Sequence of chain 1.F:
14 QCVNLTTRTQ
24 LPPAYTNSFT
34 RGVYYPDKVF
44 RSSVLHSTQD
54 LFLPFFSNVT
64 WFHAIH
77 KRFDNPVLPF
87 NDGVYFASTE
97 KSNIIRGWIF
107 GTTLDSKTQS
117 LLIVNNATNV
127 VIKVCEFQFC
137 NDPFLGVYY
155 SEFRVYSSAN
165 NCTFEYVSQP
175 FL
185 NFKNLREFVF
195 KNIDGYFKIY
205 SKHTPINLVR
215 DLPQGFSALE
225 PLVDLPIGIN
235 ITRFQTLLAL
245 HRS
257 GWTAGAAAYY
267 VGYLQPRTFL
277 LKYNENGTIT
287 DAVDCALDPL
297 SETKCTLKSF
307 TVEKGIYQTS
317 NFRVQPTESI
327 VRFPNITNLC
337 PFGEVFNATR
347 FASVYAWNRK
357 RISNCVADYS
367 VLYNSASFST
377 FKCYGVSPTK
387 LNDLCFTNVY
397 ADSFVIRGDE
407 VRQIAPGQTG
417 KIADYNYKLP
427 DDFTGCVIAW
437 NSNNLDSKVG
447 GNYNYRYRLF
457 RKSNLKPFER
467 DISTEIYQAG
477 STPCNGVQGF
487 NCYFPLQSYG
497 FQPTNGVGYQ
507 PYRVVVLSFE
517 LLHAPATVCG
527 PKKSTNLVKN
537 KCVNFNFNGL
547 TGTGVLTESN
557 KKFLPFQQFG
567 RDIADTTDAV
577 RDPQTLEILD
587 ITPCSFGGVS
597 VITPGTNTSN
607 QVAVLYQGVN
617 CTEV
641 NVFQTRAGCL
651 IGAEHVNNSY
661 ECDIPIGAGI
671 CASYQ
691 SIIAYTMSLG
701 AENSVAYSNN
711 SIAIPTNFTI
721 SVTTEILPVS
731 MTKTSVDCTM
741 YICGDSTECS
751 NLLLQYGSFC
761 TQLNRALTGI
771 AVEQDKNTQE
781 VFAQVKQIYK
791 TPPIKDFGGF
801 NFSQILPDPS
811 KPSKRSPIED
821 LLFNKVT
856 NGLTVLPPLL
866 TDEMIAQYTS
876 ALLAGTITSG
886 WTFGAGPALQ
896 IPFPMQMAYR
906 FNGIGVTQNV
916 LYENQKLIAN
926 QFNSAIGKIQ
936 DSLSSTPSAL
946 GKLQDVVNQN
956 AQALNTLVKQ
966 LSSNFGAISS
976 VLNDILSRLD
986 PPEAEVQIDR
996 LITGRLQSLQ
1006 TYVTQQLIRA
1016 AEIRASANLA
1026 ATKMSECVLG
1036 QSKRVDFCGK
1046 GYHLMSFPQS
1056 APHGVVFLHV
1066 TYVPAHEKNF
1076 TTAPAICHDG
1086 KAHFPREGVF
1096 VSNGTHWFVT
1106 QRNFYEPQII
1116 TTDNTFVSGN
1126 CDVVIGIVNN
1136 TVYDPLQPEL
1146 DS

Sequence of chain 1.D:
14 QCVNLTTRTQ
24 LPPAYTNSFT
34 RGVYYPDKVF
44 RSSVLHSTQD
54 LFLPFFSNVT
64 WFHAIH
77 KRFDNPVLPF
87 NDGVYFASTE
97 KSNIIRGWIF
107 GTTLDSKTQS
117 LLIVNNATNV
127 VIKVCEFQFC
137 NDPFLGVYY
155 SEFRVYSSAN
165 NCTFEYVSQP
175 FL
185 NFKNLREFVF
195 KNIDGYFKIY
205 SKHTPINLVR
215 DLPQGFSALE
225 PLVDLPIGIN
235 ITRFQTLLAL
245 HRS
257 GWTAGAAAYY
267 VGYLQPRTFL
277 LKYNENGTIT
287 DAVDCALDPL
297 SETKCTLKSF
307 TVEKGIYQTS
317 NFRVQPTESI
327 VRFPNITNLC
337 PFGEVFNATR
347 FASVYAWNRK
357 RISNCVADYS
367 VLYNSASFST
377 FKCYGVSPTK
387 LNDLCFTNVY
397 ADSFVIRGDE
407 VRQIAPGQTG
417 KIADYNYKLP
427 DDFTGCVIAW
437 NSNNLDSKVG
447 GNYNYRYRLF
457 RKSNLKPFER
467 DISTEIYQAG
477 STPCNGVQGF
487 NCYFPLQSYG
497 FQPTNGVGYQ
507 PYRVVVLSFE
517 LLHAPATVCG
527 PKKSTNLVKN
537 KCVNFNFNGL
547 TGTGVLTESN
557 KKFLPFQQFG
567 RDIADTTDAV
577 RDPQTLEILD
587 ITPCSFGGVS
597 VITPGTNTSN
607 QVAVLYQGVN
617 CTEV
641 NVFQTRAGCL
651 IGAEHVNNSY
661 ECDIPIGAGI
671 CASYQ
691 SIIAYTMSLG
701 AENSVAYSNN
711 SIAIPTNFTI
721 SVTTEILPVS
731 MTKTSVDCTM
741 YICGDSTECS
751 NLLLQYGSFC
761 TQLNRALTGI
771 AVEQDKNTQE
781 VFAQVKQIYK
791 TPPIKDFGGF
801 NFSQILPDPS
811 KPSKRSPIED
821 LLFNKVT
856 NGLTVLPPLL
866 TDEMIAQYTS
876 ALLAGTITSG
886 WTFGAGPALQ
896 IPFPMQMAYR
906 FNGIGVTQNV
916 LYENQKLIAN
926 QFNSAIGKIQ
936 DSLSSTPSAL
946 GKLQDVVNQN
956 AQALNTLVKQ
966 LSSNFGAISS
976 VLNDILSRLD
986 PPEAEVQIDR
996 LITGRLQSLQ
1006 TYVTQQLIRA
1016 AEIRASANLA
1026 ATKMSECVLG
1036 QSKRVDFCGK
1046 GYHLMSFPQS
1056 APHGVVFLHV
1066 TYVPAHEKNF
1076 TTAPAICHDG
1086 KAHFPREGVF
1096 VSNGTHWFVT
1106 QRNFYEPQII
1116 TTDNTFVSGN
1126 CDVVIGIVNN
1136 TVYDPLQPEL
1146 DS

This protein binds this small molecule.
Small molecule (SMILES): CC(=O)N[C@@H]1[C@@H](O)[C@H](O)[C@@H](CO)O[C@H]1O

Binding-site contacts:
Ligand atom C2 contacts residue ASN709 of chain 1.F at 2.4 Å.
Ligand atom O5 contacts residue ASP796 of chain 1.D at 3.5 Å (salt-bridge).
Ligand atom C8 contacts residue GLY1131 of chain 1.F at 3.8 Å.
Ligand atom O5 contacts residue ASN709 of chain 1.F at 2.4 Å (h-bond).
Ligand atom C3 contacts residue ASN709 of chain 1.F at 3.8 Å.
Ligand atom C2 contacts residue ASP796 of chain 1.D at 4.5 Å.
Ligand atom C4 contacts residue ASN709 of chain 1.F at 4.2 Å.
Ligand atom C1 contacts residue ASP796 of chain 1.D at 4.0 Å.
Ligand atom N2 contacts residue ASN709 of chain 1.F at 2.9 Å (h-bond).
Ligand atom C7 contacts residue ASN709 of chain 1.F at 3.3 Å.
Ligand atom O7 contacts residue ASN709 of chain 1.F at 3.4 Å (h-bond).
Ligand atom C5 contacts residue ASN709 of chain 1.F at 3.7 Å.
Ligand atom C8 contacts residue ASN709 of chain 1.F at 4.5 Å.
Ligand atom C8 contacts residue ILE1130 of chain 1.F at 3.8 Å (hydrophobic).
Ligand atom C1 contacts residue ASN709 of chain 1.F at 1.4 Å.